Sequence of chain 1.B:
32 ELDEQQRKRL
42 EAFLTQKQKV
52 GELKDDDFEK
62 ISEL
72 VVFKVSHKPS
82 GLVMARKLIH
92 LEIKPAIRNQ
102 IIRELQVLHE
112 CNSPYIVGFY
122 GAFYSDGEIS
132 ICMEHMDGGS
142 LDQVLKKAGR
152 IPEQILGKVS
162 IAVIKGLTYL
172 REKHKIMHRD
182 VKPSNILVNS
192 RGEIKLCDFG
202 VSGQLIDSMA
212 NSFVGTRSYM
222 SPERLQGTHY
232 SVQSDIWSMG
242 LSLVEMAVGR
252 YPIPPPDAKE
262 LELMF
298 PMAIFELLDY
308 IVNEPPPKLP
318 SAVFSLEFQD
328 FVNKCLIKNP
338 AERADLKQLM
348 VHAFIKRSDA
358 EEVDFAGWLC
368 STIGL

The protein below binds the small molecule below.
Small molecule (SMILES): O=C(c1ccc(F)c(F)c1Nc1ccc(I)cc1F)N1CC(O)([C@H]2CCCCN2)C1

Binding-site contacts:
Ligand atom C21 contacts residue ASP199 of chain 1.B at 3.7 Å.
Ligand atom C30 contacts residue ASP199 of chain 1.B at 3.4 Å.
Ligand atom N11 contacts residue ILE132 of chain 1.B at 3.9 Å.
Ligand atom C27 contacts residue ASP181 of chain 1.B at 3.3 Å.
Ligand atom C21 contacts residue ASN186 of chain 1.B at 3.9 Å.
Ligand atom F19 contacts residue ASP199 of chain 1.B at 2.8 Å.
Ligand atom C26 contacts residue ANP1 of chain 1.F at 2.9 Å.
Ligand atom F07 contacts residue VAL202 of chain 1.B at 3.3 Å.
Ligand atom N11 contacts residue ASP199 of chain 1.B at 3.3 Å (salt-bridge).
Ligand atom F07 contacts residue PHE200 of chain 1.B at 3.9 Å.
Ligand atom F07 contacts residue SER203 of chain 1.B at 3.5 Å.
Ligand atom O01 contacts residue LYS88 of chain 1.B at 3.0 Å.
Ligand atom O23 contacts residue ANP1 of chain 1.F at 3.7 Å.
Ligand atom C13 contacts residue PHE200 of chain 1.B at 3.6 Å (hydrophobic).
Ligand atom C05 contacts residue PHE200 of chain 1.B at 3.9 Å (hydrophobic).
Ligand atom C25 contacts residue ANP1 of chain 1.F at 2.9 Å.
Ligand atom C21 contacts residue ANP1 of chain 1.F at 3.0 Å.
Ligand atom C12 contacts residue ASP199 of chain 1.B at 3.4 Å.
Ligand atom C02 contacts residue ASP199 of chain 1.B at 3.6 Å.
Ligand atom I16 contacts residue PHE200 of chain 1.B at 3.9 Å.
Ligand atom C26 contacts residue ASP181 of chain 1.B at 3.1 Å.
Ligand atom C08 contacts residue PHE200 of chain 1.B at 3.6 Å (hydrophobic).
Ligand atom I16 contacts residue VAL118 of chain 1.B at 3.4 Å.
Ligand atom O23 contacts residue ASP181 of chain 1.B at 2.8 Å (salt-bridge).
Ligand atom O01 contacts residue ASP199 of chain 1.B at 2.8 Å (salt-bridge).
Ligand atom C06 contacts residue PHE200 of chain 1.B at 3.5 Å (hydrophobic).
Ligand atom F07 contacts residue LEU206 of chain 1.B at 3.7 Å.
Ligand atom C22 contacts residue ANP1 of chain 1.F at 3.9 Å.
Ligand atom I16 contacts residue LEU109 of chain 1.B at 3.7 Å.
Ligand atom C06 contacts residue LEU206 of chain 1.B at 3.9 Å (hydrophobic).
Ligand atom C26 contacts residue LYS183 of chain 1.B at 3.7 Å.
Ligand atom C28 contacts residue ASP181 of chain 1.B at 3.7 Å.
Ligand atom C18 contacts residue ASP199 of chain 1.B at 3.2 Å.
Ligand atom N20 contacts residue ASP199 of chain 1.B at 3.6 Å (salt-bridge).
Ligand atom C14 contacts residue LEU109 of chain 1.B at 3.6 Å (hydrophobic).
Ligand atom F09 contacts residue ILE132 of chain 1.B at 3.4 Å.
Ligand atom C17 contacts residue MET134 of chain 1.B at 3.9 Å (hydrophobic).
Ligand atom C13 contacts residue ASP199 of chain 1.B at 3.6 Å.
Ligand atom F09 contacts residue VAL202 of chain 1.B at 3.8 Å.
Ligand atom F09 contacts residue LEU106 of chain 1.B at 3.6 Å.